Sequence of chain 1.D:
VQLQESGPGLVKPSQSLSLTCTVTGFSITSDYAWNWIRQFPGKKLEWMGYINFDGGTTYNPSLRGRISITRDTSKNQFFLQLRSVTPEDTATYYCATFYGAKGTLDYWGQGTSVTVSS

Binding-site contacts:
Ligand atom O5 contacts residue SER31 of chain 1.D at 4.3 Å.
Ligand atom C1 contacts residue THR598 of chain 1.A at 4.3 Å.
Ligand atom C6 contacts residue GLY599 of chain 1.A at 4.5 Å.
Ligand atom C4 contacts residue ASN596 of chain 1.A at 4.2 Å.
Ligand atom C8 contacts residue ASP55 of chain 1.D at 4.0 Å.
Ligand atom C3 contacts residue ASN596 of chain 1.A at 3.8 Å.
Ligand atom C5 contacts residue ASN596 of chain 1.A at 3.5 Å.
Ligand atom C8 contacts residue PHE54 of chain 1.D at 3.8 Å (hydrophobic).
Ligand atom C2 contacts residue ASN596 of chain 1.A at 2.5 Å.
Ligand atom C1 contacts residue ASN596 of chain 1.A at 1.4 Å.
Ligand atom C2 contacts residue SER31 of chain 1.D at 4.1 Å.
Ligand atom O5 contacts residue ASN596 of chain 1.A at 2.2 Å (h-bond).
Ligand atom O7 contacts residue THR30 of chain 1.D at 2.9 Å (h-bond).
Ligand atom C7 contacts residue THR30 of chain 1.D at 3.7 Å.
Ligand atom C7 contacts residue PHE54 of chain 1.D at 4.1 Å (hydrophobic).
Ligand atom C2 contacts residue THR30 of chain 1.D at 4.4 Å.
Ligand atom N2 contacts residue ASN596 of chain 1.A at 3.0 Å (h-bond).
Ligand atom N2 contacts residue THR30 of chain 1.D at 4.3 Å.
Ligand atom C7 contacts residue ASN596 of chain 1.A at 4.1 Å.
Ligand atom N2 contacts residue PHE54 of chain 1.D at 4.2 Å.
Ligand atom N2 contacts residue SER31 of chain 1.D at 4.4 Å.
Ligand atom C1 contacts residue SER31 of chain 1.D at 3.9 Å.
Ligand atom O6 contacts residue GLY599 of chain 1.A at 3.4 Å.

This small molecule binds to this protein.
Small molecule (SMILES): CC(=O)N[C@H]1[C@H](O[C@H]2[C@H](O)[C@@H](NC(C)=O)CO[C@@H]2CO)O[C@H](CO)[C@@H](O)[C@@H]1O

Sequence of chain 1.A:
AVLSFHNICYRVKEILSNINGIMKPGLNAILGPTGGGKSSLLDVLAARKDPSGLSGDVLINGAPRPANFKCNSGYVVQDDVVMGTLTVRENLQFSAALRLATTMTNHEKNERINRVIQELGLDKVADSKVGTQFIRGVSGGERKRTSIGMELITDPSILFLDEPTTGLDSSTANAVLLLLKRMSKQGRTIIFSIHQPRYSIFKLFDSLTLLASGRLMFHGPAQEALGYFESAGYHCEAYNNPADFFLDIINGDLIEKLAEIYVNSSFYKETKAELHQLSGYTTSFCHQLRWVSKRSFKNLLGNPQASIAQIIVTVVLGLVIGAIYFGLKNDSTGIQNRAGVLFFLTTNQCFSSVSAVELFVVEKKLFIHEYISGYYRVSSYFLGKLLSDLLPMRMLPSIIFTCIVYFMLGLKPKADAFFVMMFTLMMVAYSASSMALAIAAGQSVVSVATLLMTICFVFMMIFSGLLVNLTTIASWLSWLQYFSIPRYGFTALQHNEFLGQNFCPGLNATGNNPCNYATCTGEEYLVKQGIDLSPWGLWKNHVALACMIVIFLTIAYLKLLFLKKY